Sequence of chain 1.E:
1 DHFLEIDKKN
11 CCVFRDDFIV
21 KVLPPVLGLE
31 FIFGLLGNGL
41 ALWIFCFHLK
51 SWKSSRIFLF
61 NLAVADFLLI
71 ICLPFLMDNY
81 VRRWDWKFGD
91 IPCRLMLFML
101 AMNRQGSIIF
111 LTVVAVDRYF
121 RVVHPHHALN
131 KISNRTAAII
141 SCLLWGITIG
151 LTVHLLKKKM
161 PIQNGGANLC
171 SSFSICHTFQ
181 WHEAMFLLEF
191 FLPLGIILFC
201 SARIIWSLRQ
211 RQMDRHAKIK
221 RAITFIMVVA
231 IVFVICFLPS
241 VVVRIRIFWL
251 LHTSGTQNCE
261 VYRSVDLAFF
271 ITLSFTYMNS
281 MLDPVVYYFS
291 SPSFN

Binding-site contacts:
Ligand atom C5 contacts residue ASN10 of chain 1.E at 3.7 Å.
Ligand atom C1 contacts residue ASN10 of chain 1.E at 1.5 Å.
Ligand atom O7 contacts residue LYS9 of chain 1.E at 4.1 Å.
Ligand atom C8 contacts residue LYS8 of chain 1.E at 2.8 Å.
Ligand atom C7 contacts residue ASN10 of chain 1.E at 4.3 Å.
Ligand atom C7 contacts residue LYS9 of chain 1.E at 3.8 Å.
Ligand atom O5 contacts residue ASN10 of chain 1.E at 2.5 Å (h-bond).
Ligand atom C4 contacts residue ASN10 of chain 1.E at 4.4 Å.
Ligand atom N2 contacts residue LYS8 of chain 1.E at 3.3 Å (salt-bridge).
Ligand atom O7 contacts residue LYS8 of chain 1.E at 4.2 Å.
Ligand atom C7 contacts residue LYS8 of chain 1.E at 3.3 Å.
Ligand atom C2 contacts residue ASN10 of chain 1.E at 2.7 Å.
Ligand atom C8 contacts residue LYS9 of chain 1.E at 4.0 Å.
Ligand atom N2 contacts residue ASN10 of chain 1.E at 2.9 Å (h-bond).
Ligand atom C3 contacts residue ASN10 of chain 1.E at 3.9 Å.
Ligand atom N2 contacts residue LYS9 of chain 1.E at 3.8 Å.

A protein and the small-molecule ligand that binds it are described below.
Small molecule (SMILES): CC(=O)N[C@@H]1[C@@H](O)[C@H](O)[C@@H](CO)O[C@H]1O